Sequence of chain 1.B:
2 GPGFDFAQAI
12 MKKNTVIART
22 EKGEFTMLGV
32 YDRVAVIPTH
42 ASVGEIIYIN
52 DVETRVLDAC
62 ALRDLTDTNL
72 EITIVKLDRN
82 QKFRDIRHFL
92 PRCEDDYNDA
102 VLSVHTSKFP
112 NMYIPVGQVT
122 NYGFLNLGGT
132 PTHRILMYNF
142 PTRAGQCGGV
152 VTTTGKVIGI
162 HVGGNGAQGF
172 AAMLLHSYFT

This small molecule binds to this protein.
Small molecule (SMILES): Ic1cnc[nH]1

Binding-site contacts:
Ligand atom C1 contacts residue TYR49 of chain 1.B at 3.6 Å (hydrophobic).
Ligand atom C2 contacts residue ILE47 of chain 1.B at 2.9 Å (hydrophobic).
Ligand atom C1 contacts residue GLU22 of chain 1.B at 4.5 Å.
Ligand atom C2 contacts residue GLU22 of chain 1.B at 3.8 Å.
Ligand atom N contacts residue THR21 of chain 1.B at 4.5 Å.
Ligand atom N1 contacts residue GLU22 of chain 1.B at 3.3 Å (salt-bridge).
Ligand atom C contacts residue THR21 of chain 1.B at 4.2 Å.
Ligand atom N contacts residue TYR49 of chain 1.B at 3.9 Å.
Ligand atom N contacts residue ILE47 of chain 1.B at 3.0 Å (h-bond).
Ligand atom N contacts residue GLU22 of chain 1.B at 4.5 Å.
Ligand atom C1 contacts residue ILE47 of chain 1.B at 4.3 Å (hydrophobic).
Ligand atom N1 contacts residue ILE47 of chain 1.B at 4.1 Å.
Ligand atom C contacts residue GLU22 of chain 1.B at 3.8 Å.
Ligand atom N1 contacts residue THR21 of chain 1.B at 4.0 Å.
Ligand atom N contacts residue ILE48 of chain 1.B at 4.1 Å.
Ligand atom N contacts residue ARG20 of chain 1.B at 4.1 Å.
Ligand atom C2 contacts residue THR21 of chain 1.B at 4.2 Å.
Ligand atom I contacts residue GLU22 of chain 1.B at 4.0 Å.